Sequence of chain 2.A:
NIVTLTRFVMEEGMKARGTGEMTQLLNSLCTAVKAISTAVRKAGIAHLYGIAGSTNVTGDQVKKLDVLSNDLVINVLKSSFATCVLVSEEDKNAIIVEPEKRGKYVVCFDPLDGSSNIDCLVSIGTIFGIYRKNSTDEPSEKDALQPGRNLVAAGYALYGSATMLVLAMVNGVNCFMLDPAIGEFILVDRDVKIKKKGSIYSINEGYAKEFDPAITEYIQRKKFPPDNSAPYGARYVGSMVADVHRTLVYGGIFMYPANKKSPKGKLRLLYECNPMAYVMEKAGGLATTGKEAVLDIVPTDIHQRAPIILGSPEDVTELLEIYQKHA

A protein and the small-molecule ligand that binds it are described below.
Small molecule (SMILES): O=P(O)(O)OC[C@H]1O[C@](O)(CO)[C@@H](O)[C@@H]1O

Binding-site contacts:
Ligand atom O4 contacts residue TYR244 of chain 2.B at 4.0 Å.
Ligand atom P contacts residue ASN212 of chain 2.B at 3.8 Å.
Ligand atom O2 contacts residue GLY122 of chain 2.B at 3.8 Å.
Ligand atom O3 contacts residue GLY122 of chain 2.B at 3.5 Å (h-bond).
Ligand atom C3 contacts residue MET248 of chain 2.B at 3.7 Å (hydrophobic).
Ligand atom O4 contacts residue GLY246 of chain 2.B at 3.8 Å.
Ligand atom O4 contacts residue MET248 of chain 2.B at 3.4 Å (h-bond).
Ligand atom O1P contacts residue ASN212 of chain 2.B at 3.8 Å.
Ligand atom O1 contacts residue PO41 of chain 2.L at 2.5 Å (h-bond).
Ligand atom O6 contacts residue LYS274 of chain 2.B at 3.2 Å (salt-bridge).
Ligand atom O3 contacts residue MET248 of chain 2.B at 2.9 Å (h-bond).
Ligand atom O2P contacts residue TYR264 of chain 2.B at 2.7 Å (h-bond).
Ligand atom O3P contacts residue TYR244 of chain 2.B at 2.5 Å (h-bond).
Ligand atom O3P contacts residue ASN212 of chain 2.B at 3.0 Å (h-bond).
Ligand atom O1 contacts residue MG1 of chain 2.I at 2.7 Å.
Ligand atom C2 contacts residue LYS274 of chain 2.B at 3.7 Å.
Ligand atom O6 contacts residue TYR264 of chain 2.B at 3.6 Å.
Ligand atom C5 contacts residue LYS274 of chain 2.B at 3.7 Å.
Ligand atom P contacts residue ARG243 of chain 2.A at 3.9 Å.
Ligand atom C1 contacts residue LYS274 of chain 2.B at 3.4 Å.
Ligand atom O6 contacts residue TYR244 of chain 2.B at 4.0 Å.
Ligand atom C6 contacts residue TYR244 of chain 2.B at 3.5 Å (hydrophobic).
Ligand atom O3 contacts residue SER247 of chain 2.B at 3.8 Å.
Ligand atom O3P contacts residue TYR264 of chain 2.B at 3.6 Å.
Ligand atom P contacts residue TYR264 of chain 2.B at 3.7 Å.
Ligand atom C2 contacts residue PO41 of chain 2.L at 3.9 Å.
Ligand atom O3 contacts residue ASP121 of chain 2.B at 3.0 Å (salt-bridge).
Ligand atom C6 contacts residue GLY246 of chain 2.B at 3.9 Å.
Ligand atom O1 contacts residue GLU280 of chain 2.B at 2.7 Å (salt-bridge).
Ligand atom O2P contacts residue TYR215 of chain 2.B at 2.7 Å (h-bond).
Ligand atom C1 contacts residue GLU280 of chain 2.B at 3.8 Å.
Ligand atom C4 contacts residue MET248 of chain 2.B at 3.7 Å (hydrophobic).
Ligand atom C4 contacts residue GLY246 of chain 2.B at 3.3 Å.
Ligand atom O5 contacts residue LYS274 of chain 2.B at 2.8 Å (salt-bridge).
Ligand atom O1P contacts residue ARG243 of chain 2.A at 2.7 Å (salt-bridge).
Ligand atom P contacts residue TYR244 of chain 2.B at 3.8 Å.
Ligand atom O1 contacts residue ASP121 of chain 2.B at 2.9 Å (salt-bridge).
Ligand atom O3P contacts residue ARG243 of chain 2.A at 3.7 Å.
Ligand atom C1 contacts residue PO41 of chain 2.L at 3.4 Å.
Ligand atom O2 contacts residue PO41 of chain 2.L at 2.9 Å (h-bond).

Sequence of chain 2.B:
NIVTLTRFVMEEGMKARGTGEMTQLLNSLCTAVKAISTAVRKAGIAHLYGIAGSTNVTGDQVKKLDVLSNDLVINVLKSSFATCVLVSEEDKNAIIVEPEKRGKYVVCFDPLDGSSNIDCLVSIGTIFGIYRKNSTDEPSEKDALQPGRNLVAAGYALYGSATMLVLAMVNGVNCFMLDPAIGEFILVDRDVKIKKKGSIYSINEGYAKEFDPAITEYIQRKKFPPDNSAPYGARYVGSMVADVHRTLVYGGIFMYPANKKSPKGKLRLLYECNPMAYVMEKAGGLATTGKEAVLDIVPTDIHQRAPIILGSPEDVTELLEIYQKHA